A small-molecule ligand and the protein it binds are described below.
Small molecule (SMILES): CC(=O)N[C@@H]1[C@@H](O)[C@H](O)[C@@H](CO)O[C@H]1O

Binding-site contacts:
Ligand atom O4 contacts residue ASN95 of chain 1.D at 3.1 Å (h-bond).
Ligand atom C2 contacts residue ASN90 of chain 1.D at 2.5 Å.
Ligand atom O6 contacts residue ARG97 of chain 1.D at 4.0 Å.
Ligand atom C4 contacts residue ASN90 of chain 1.D at 3.3 Å.
Ligand atom C4 contacts residue ASN95 of chain 1.D at 3.3 Å.
Ligand atom C3 contacts residue ASN90 of chain 1.D at 3.7 Å.
Ligand atom C5 contacts residue ASN90 of chain 1.D at 3.3 Å.
Ligand atom O5 contacts residue ASN90 of chain 1.D at 2.4 Å (h-bond).
Ligand atom O7 contacts residue ASN91 of chain 1.D at 3.9 Å.
Ligand atom O6 contacts residue ASN95 of chain 1.D at 3.4 Å (h-bond).
Ligand atom C7 contacts residue ASN90 of chain 1.D at 3.8 Å.
Ligand atom C1 contacts residue ASN90 of chain 1.D at 1.4 Å.
Ligand atom C6 contacts residue ASN90 of chain 1.D at 3.3 Å.
Ligand atom O7 contacts residue ASN90 of chain 1.D at 3.6 Å.
Ligand atom N2 contacts residue ASN90 of chain 1.D at 3.4 Å (h-bond).
Ligand atom O3 contacts residue ASN95 of chain 1.D at 3.3 Å.
Ligand atom O3 contacts residue ASN90 of chain 1.D at 4.4 Å.
Ligand atom C6 contacts residue ASN95 of chain 1.D at 4.3 Å.
Ligand atom O6 contacts residue ASN90 of chain 1.D at 2.5 Å (h-bond).
Ligand atom O6 contacts residue SER96 of chain 1.D at 3.6 Å.
Ligand atom C5 contacts residue ASN95 of chain 1.D at 4.4 Å.
Ligand atom C3 contacts residue ASN95 of chain 1.D at 4.3 Å.

Sequence of chain 1.D:
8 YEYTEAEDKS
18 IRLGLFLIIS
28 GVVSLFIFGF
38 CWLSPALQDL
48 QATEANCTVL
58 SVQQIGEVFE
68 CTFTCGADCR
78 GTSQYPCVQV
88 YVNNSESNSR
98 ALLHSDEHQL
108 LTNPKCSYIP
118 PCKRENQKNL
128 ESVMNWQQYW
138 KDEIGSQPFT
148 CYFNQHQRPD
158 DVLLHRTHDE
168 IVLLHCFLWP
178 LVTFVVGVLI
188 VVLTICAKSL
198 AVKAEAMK